Binding-site contacts:
Ligand atom C3 contacts residue PHE207 of chain 1.A at 4.1 Å (hydrophobic).
Ligand atom C12 contacts residue THR117 of chain 1.A at 4.2 Å.
Ligand atom C18 contacts residue MET206 of chain 1.A at 3.9 Å (hydrophobic).
Ligand atom C7 contacts residue GLU121 of chain 1.A at 3.9 Å.
Ligand atom C9 contacts residue THR117 of chain 1.A at 4.4 Å.
Ligand atom C17 contacts residue HIS210 of chain 1.A at 3.1 Å.
Ligand atom C3 contacts residue MET206 of chain 1.A at 3.8 Å (hydrophobic).
Ligand atom C13 contacts residue LYS295 of chain 1.A at 3.7 Å.
Ligand atom C5 contacts residue MET206 of chain 1.A at 3.6 Å (hydrophobic).
Ligand atom C14 contacts residue ALA116 of chain 1.A at 4.2 Å (hydrophobic).
Ligand atom C2 contacts residue ALA268 of chain 1.A at 4.5 Å (hydrophobic).
Ligand atom C12 contacts residue TYR267 of chain 1.A at 4.1 Å (hydrophobic).
Ligand atom C17 contacts residue MET206 of chain 1.A at 3.4 Å (hydrophobic).
Ligand atom C7 contacts residue MET206 of chain 1.A at 3.6 Å (hydrophobic).
Ligand atom C20 contacts residue ALA116 of chain 1.A at 3.0 Å (hydrophobic).
Ligand atom C20 contacts residue MET85 of chain 1.A at 4.5 Å (hydrophobic).
Ligand atom C4 contacts residue MET206 of chain 1.A at 3.7 Å (hydrophobic).
Ligand atom C19 contacts residue THR117 of chain 1.A at 3.7 Å.
Ligand atom C14 contacts residue LYS295 of chain 1.A at 2.3 Å.
Ligand atom C17 contacts residue PHE211 of chain 1.A at 4.5 Å (hydrophobic).
Ligand atom C19 contacts residue GLU121 of chain 1.A at 3.2 Å.
Ligand atom C11 contacts residue THR117 of chain 1.A at 3.9 Å.
Ligand atom C13 contacts residue ALA116 of chain 1.A at 4.0 Å (hydrophobic).
Ligand atom C1 contacts residue HIS210 of chain 1.A at 4.4 Å.
Ligand atom C9 contacts residue GLU121 of chain 1.A at 4.4 Å.
Ligand atom C16 contacts residue TRP264 of chain 1.A at 3.5 Å (hydrophobic).
Ligand atom C1 contacts residue MET206 of chain 1.A at 4.1 Å (hydrophobic).
Ligand atom C18 contacts residue ILE188 of chain 1.A at 3.9 Å (hydrophobic).
Ligand atom C15 contacts residue LYS295 of chain 1.A at 1.3 Å.
Ligand atom C2 contacts residue TYR267 of chain 1.A at 4.3 Å (hydrophobic).
Ligand atom C6 contacts residue MET206 of chain 1.A at 3.5 Å (hydrophobic).
Ligand atom C20 contacts residue THR117 of chain 1.A at 3.5 Å.
Ligand atom C10 contacts residue TYR267 of chain 1.A at 4.3 Å (hydrophobic).
Ligand atom C17 contacts residue GLU121 of chain 1.A at 4.4 Å.
Ligand atom C15 contacts residue ALA116 of chain 1.A at 4.3 Å (hydrophobic).
Ligand atom C8 contacts residue ILE188 of chain 1.A at 4.5 Å (hydrophobic).
Ligand atom C18 contacts residue TYR190 of chain 1.A at 4.2 Å (hydrophobic).
Ligand atom C13 contacts residue THR117 of chain 1.A at 4.3 Å.
Ligand atom C10 contacts residue THR117 of chain 1.A at 4.3 Å.
Ligand atom C16 contacts residue TYR267 of chain 1.A at 4.2 Å (hydrophobic).

The protein below binds the small molecule below.
Small molecule (SMILES): CC1=C(/C=C/C(C)=C/C=C/C(C)=C/C=O)C(C)(C)CCC1

Sequence of chain 1.A:
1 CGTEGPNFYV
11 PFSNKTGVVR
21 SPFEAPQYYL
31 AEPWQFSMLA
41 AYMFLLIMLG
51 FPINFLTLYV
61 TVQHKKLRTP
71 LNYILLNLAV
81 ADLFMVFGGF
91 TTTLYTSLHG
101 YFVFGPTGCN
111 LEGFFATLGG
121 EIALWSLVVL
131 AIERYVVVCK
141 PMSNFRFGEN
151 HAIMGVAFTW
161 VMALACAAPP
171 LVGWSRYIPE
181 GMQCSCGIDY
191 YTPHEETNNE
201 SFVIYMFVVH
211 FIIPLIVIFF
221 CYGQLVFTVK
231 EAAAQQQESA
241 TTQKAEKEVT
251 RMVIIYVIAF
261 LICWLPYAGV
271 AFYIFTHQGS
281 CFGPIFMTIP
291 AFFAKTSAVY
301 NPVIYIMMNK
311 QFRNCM